Sequence of chain 8.A:
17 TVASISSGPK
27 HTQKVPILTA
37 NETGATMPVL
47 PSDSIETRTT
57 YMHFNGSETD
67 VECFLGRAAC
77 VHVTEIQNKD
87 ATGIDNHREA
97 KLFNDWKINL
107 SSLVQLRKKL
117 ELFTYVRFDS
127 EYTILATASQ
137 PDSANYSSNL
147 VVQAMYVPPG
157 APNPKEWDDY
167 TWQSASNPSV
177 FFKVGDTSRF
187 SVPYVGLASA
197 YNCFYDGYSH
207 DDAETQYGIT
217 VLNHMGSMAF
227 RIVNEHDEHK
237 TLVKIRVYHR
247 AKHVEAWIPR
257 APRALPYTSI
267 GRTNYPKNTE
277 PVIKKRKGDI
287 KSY

A protein and the small-molecule ligand that binds it are described below.
Small molecule (SMILES): Cc1cc(CCCCCCCOc2ccc(C3=N[C@@H](C)CO3)cc2)on1

Sequence of chain 8.C:
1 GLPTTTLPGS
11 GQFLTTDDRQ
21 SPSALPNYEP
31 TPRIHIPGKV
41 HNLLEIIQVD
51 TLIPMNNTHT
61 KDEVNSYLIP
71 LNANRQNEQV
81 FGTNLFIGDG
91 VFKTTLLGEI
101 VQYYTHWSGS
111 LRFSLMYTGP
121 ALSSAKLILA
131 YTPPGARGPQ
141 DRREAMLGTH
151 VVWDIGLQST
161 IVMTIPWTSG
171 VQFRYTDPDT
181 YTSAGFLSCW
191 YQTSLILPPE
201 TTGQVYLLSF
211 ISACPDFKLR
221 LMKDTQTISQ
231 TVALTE

Binding-site contacts:
Ligand atom C4 contacts residue MET224 of chain 8.A at 3.8 Å (hydrophobic).
Ligand atom C31 contacts residue SER175 of chain 8.A at 3.6 Å.
Ligand atom C5C contacts residue ILE104 of chain 8.A at 3.8 Å (hydrophobic).
Ligand atom C7C contacts residue TYR197 of chain 8.A at 3.8 Å (hydrophobic).
Ligand atom C6B contacts residue TYR197 of chain 8.A at 3.6 Å (hydrophobic).
Ligand atom CM1 contacts residue SER107 of chain 8.A at 3.9 Å.
Ligand atom C3C contacts residue VAL188 of chain 8.A at 3.3 Å (hydrophobic).
Ligand atom C4A contacts residue ASN219 of chain 8.A at 3.5 Å.
Ligand atom O1 contacts residue PHE186 of chain 8.A at 3.5 Å.
Ligand atom C6C contacts residue MET221 of chain 8.A at 3.7 Å (hydrophobic).
Ligand atom O1B contacts residue MET221 of chain 8.A at 3.4 Å.
Ligand atom C4 contacts residue TYR152 of chain 8.A at 3.9 Å (hydrophobic).
Ligand atom C6C contacts residue VAL191 of chain 8.A at 3.2 Å (hydrophobic).
Ligand atom O1B contacts residue TYR128 of chain 8.A at 3.9 Å.
Ligand atom C5B contacts residue LEU106 of chain 8.A at 3.5 Å (hydrophobic).
Ligand atom O1 contacts residue TYR152 of chain 8.A at 3.9 Å.
Ligand atom C6B contacts residue LEU106 of chain 8.A at 3.9 Å (hydrophobic).
Ligand atom O1 contacts residue VAL188 of chain 8.A at 3.8 Å.
Ligand atom N3A contacts residue ASN219 of chain 8.A at 3.0 Å (h-bond).
Ligand atom N2 contacts residue ALA24 of chain 8.C at 3.4 Å.
Ligand atom C3B contacts residue MET221 of chain 8.A at 3.8 Å (hydrophobic).
Ligand atom C31 contacts residue PRO174 of chain 8.A at 3.4 Å (hydrophobic).
Ligand atom C3 contacts residue PHE186 of chain 8.A at 3.8 Å (hydrophobic).
Ligand atom C31 contacts residue VAL176 of chain 8.A at 3.3 Å (hydrophobic).
Ligand atom C2C contacts residue VAL188 of chain 8.A at 3.2 Å (hydrophobic).
Ligand atom C4 contacts residue PHE186 of chain 8.A at 3.6 Å (hydrophobic).
Ligand atom C4C contacts residue TYR152 of chain 8.A at 3.8 Å (hydrophobic).
Ligand atom N2 contacts residue PHE186 of chain 8.A at 3.7 Å.
Ligand atom C5B contacts residue TYR197 of chain 8.A at 3.7 Å (hydrophobic).
Ligand atom C3C contacts residue TYR128 of chain 8.A at 3.9 Å (hydrophobic).
Ligand atom C2B contacts residue MET221 of chain 8.A at 3.5 Å (hydrophobic).
Ligand atom C7C contacts residue TYR128 of chain 8.A at 3.6 Å (hydrophobic).
Ligand atom C1B contacts residue MET221 of chain 8.A at 3.8 Å (hydrophobic).
Ligand atom C3 contacts residue PRO174 of chain 8.A at 3.8 Å (hydrophobic).
Ligand atom C5 contacts residue TYR152 of chain 8.A at 3.8 Å (hydrophobic).
Ligand atom C5C contacts residue TYR128 of chain 8.A at 3.5 Å (hydrophobic).
Ligand atom O1 contacts residue ALA24 of chain 8.C at 3.6 Å.
Ligand atom C4B contacts residue LEU106 of chain 8.A at 3.7 Å (hydrophobic).
Ligand atom C5 contacts residue PHE186 of chain 8.A at 3.5 Å (hydrophobic).
Ligand atom C31 contacts residue ALA150 of chain 8.A at 3.5 Å (hydrophobic).